Binding-site contacts:
Ligand atom C1 contacts residue GLY104 of chain 1.B at 3.5 Å.
Ligand atom C37 contacts residue TYR161 of chain 1.B at 3.5 Å (hydrophobic).
Ligand atom O58 contacts residue TYR161 of chain 1.B at 3.8 Å.
Ligand atom C4 contacts residue MET74 of chain 1.B at 3.7 Å (hydrophobic).
Ligand atom C11 contacts residue ALA59 of chain 1.B at 3.7 Å (hydrophobic).
Ligand atom F61 contacts residue PHE157 of chain 1.B at 3.2 Å.
Ligand atom C6 contacts residue TYR67 of chain 1.B at 3.2 Å (hydrophobic).
Ligand atom CL6 contacts residue PHE71 of chain 1.B at 3.5 Å.
Ligand atom N52 contacts residue ASN102 of chain 1.B at 3.7 Å.
Ligand atom C28 contacts residue VAL92 of chain 1.B at 3.6 Å (hydrophobic).
Ligand atom O55 contacts residue TRP103 of chain 1.B at 3.4 Å (h-bond).
Ligand atom O56 contacts residue ASN102 of chain 1.B at 3.5 Å (h-bond).
Ligand atom S62 contacts residue ASP62 of chain 1.B at 3.7 Å.
Ligand atom C7 contacts residue ARG105 of chain 1.B at 3.8 Å.
Ligand atom F59 contacts residue TRP103 of chain 1.B at 3.8 Å.
Ligand atom C38 contacts residue TYR161 of chain 1.B at 3.2 Å (hydrophobic).
Ligand atom C35 contacts residue ASP62 of chain 1.B at 3.8 Å.
Ligand atom F61 contacts residue TYR161 of chain 1.B at 3.7 Å.
Ligand atom C15 contacts residue PHE112 of chain 1.B at 3.7 Å (hydrophobic).
Ligand atom C16 contacts residue GLY104 of chain 1.B at 3.5 Å.
Ligand atom O54 contacts residue TYR161 of chain 1.B at 3.7 Å.
Ligand atom N48 contacts residue PHE63 of chain 1.B at 3.6 Å.
Ligand atom C28 contacts residue MET74 of chain 1.B at 3.7 Å (hydrophobic).
Ligand atom F59 contacts residue LEU160 of chain 1.B at 3.6 Å.
Ligand atom C35 contacts residue TYR161 of chain 1.B at 3.8 Å (hydrophobic).
Ligand atom O56 contacts residue GLY104 of chain 1.B at 3.1 Å (h-bond).
Ligand atom O54 contacts residue ALA59 of chain 1.B at 3.7 Å.
Ligand atom C14 contacts residue ASP70 of chain 1.B at 3.8 Å.
Ligand atom C7 contacts residue GLY104 of chain 1.B at 3.6 Å.
Ligand atom C15 contacts residue ALA108 of chain 1.B at 3.5 Å (hydrophobic).
Ligand atom C15 contacts residue PHE63 of chain 1.B at 3.8 Å (hydrophobic).
Ligand atom C2 contacts residue VAL107 of chain 1.B at 3.8 Å (hydrophobic).
Ligand atom O55 contacts residue GLY104 of chain 1.B at 3.5 Å (h-bond).
Ligand atom CL6 contacts residue VAL115 of chain 1.B at 3.7 Å.
Ligand atom O55 contacts residue PHE157 of chain 1.B at 3.8 Å.
Ligand atom C1 contacts residue PHE63 of chain 1.B at 3.7 Å (hydrophobic).
Ligand atom O55 contacts residue VAL107 of chain 1.B at 3.4 Å.
Ligand atom C8 contacts residue TYR67 of chain 1.B at 3.4 Å (hydrophobic).
Ligand atom N52 contacts residue GLY104 of chain 1.B at 3.5 Å.
Ligand atom C14 contacts residue MET74 of chain 1.B at 3.7 Å (hydrophobic).

The small molecule below binds the protein below.
Small molecule (SMILES): CC1(C)CCC(c2ccc(Cl)cc2)=C(CN2CCN(c3ccc(C(=O)NS(=O)(=O)c4ccc(N[C@H](CCN5CCOCC5)CSc5ccccc5)c(S(=O)(=O)C(F)(F)F)c4)cc3)CC2)C1

Sequence of chain 1.B:
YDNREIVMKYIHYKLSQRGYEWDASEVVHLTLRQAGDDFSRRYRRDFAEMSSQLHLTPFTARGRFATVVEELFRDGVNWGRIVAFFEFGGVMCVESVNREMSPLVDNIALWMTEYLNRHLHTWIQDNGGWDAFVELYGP